The protein below binds the small molecule below.
Small molecule (SMILES): Nc1ccccc1

Sequence of chain 1.A:
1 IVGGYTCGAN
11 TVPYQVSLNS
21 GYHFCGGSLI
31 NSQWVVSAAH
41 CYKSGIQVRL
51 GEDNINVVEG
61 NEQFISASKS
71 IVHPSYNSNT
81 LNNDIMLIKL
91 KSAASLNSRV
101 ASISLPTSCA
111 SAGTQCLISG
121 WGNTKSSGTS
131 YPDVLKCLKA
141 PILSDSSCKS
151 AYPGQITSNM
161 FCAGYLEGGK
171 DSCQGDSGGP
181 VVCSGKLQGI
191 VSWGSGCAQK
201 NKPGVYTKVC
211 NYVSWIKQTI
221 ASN

Binding-site contacts:
Ligand atom C5 contacts residue ASN77 of chain 1.A at 3.8 Å.
Ligand atom N contacts residue DMS1 of chain 1.G at 4.4 Å.
Ligand atom N contacts residue ASN77 of chain 1.A at 3.4 Å.
Ligand atom C4 contacts residue ASN77 of chain 1.A at 3.4 Å.
Ligand atom C2 contacts residue SER78 of chain 1.A at 4.3 Å.
Ligand atom C3 contacts residue ASN77 of chain 1.A at 3.5 Å.
Ligand atom C6 contacts residue ASN79 of chain 1.A at 4.0 Å.
Ligand atom N contacts residue TYR76 of chain 1.A at 2.8 Å (h-bond).
Ligand atom C4 contacts residue ASN79 of chain 1.A at 4.2 Å.
Ligand atom C2 contacts residue ASN77 of chain 1.A at 3.7 Å.
Ligand atom C1 contacts residue TYR76 of chain 1.A at 3.4 Å (hydrophobic).
Ligand atom C6 contacts residue ASN77 of chain 1.A at 3.8 Å.
Ligand atom C6 contacts residue SER78 of chain 1.A at 2.9 Å.
Ligand atom C1 contacts residue ASN77 of chain 1.A at 3.4 Å.
Ligand atom N contacts residue SER78 of chain 1.A at 3.0 Å (h-bond).
Ligand atom C2 contacts residue TYR76 of chain 1.A at 3.3 Å (hydrophobic).
Ligand atom C1 contacts residue SER78 of chain 1.A at 3.2 Å.
Ligand atom C5 contacts residue SER78 of chain 1.A at 3.9 Å.
Ligand atom C5 contacts residue ASN79 of chain 1.A at 3.5 Å.